Binding-site contacts:
Ligand atom C8 contacts residue PHE228 of chain 1.C at 3.8 Å (hydrophobic).
Ligand atom C2 contacts residue ASN229 of chain 1.C at 2.6 Å.
Ligand atom C8 contacts residue GLY230 of chain 1.C at 3.9 Å.
Ligand atom C5 contacts residue ASN229 of chain 1.C at 3.8 Å.
Ligand atom C8 contacts residue ASN229 of chain 1.C at 3.5 Å.
Ligand atom N2 contacts residue GLY232 of chain 1.C at 4.1 Å.
Ligand atom O7 contacts residue GLY232 of chain 1.C at 4.0 Å.
Ligand atom C2 contacts residue THR231 of chain 1.C at 3.5 Å.
Ligand atom C3 contacts residue THR231 of chain 1.C at 3.9 Å.
Ligand atom O7 contacts residue GLY230 of chain 1.C at 2.8 Å (h-bond).
Ligand atom C1 contacts residue ASN229 of chain 1.C at 1.5 Å.
Ligand atom C8 contacts residue THR231 of chain 1.C at 3.6 Å.
Ligand atom O3 contacts residue GLY232 of chain 1.C at 4.0 Å.
Ligand atom O5 contacts residue ASN229 of chain 1.C at 2.5 Å (h-bond).
Ligand atom C4 contacts residue ASN229 of chain 1.C at 4.4 Å.
Ligand atom C7 contacts residue ASN229 of chain 1.C at 3.3 Å.
Ligand atom O7 contacts residue THR231 of chain 1.C at 2.8 Å (h-bond).
Ligand atom O3 contacts residue THR231 of chain 1.C at 3.0 Å (h-bond).
Ligand atom C8 contacts residue GLY232 of chain 1.C at 3.5 Å.
Ligand atom C3 contacts residue ASN229 of chain 1.C at 4.0 Å.
Ligand atom C7 contacts residue GLY232 of chain 1.C at 3.7 Å.
Ligand atom N2 contacts residue ASN229 of chain 1.C at 3.1 Å (h-bond).
Ligand atom C7 contacts residue GLY230 of chain 1.C at 3.7 Å.
Ligand atom C7 contacts residue THR231 of chain 1.C at 3.1 Å.
Ligand atom O7 contacts residue ASN229 of chain 1.C at 3.1 Å.
Ligand atom N2 contacts residue THR231 of chain 1.C at 3.3 Å (h-bond).

Sequence of chain 1.C:
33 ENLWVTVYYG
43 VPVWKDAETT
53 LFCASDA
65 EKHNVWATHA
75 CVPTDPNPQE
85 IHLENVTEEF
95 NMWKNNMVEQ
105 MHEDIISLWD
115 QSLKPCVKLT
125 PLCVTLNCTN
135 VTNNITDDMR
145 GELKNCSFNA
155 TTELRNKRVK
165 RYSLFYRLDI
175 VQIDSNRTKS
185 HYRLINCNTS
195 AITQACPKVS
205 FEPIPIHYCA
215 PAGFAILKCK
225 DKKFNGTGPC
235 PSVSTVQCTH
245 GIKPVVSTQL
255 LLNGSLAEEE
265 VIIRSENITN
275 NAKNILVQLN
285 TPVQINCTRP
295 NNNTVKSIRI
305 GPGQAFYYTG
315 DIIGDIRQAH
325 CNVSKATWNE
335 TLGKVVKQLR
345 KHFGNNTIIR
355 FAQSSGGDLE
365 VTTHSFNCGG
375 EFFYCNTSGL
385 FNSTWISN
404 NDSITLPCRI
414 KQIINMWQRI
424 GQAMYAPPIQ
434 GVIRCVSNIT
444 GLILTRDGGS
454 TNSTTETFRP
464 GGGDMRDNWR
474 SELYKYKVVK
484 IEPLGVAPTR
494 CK

This protein binds this small molecule.
Small molecule (SMILES): CC(=O)N[C@@H]1[C@@H](O)[C@H](O)[C@@H](CO)O[C@H]1O